Sequence of chain 3.A:
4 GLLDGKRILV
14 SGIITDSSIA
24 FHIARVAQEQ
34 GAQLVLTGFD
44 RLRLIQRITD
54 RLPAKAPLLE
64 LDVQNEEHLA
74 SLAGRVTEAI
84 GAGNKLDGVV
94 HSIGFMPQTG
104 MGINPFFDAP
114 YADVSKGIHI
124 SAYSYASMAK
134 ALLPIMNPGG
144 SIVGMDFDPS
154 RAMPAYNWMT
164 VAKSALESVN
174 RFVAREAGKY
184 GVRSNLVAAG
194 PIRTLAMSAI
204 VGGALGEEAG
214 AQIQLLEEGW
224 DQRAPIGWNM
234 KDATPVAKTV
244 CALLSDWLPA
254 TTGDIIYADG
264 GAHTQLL

This protein binds this small molecule.
Small molecule (SMILES): O=C(O)c1ccccc1-n1cccn1

Binding-site contacts:
Ligand atom C13 contacts residue MET200 of chain 3.A at 4.1 Å (hydrophobic).
Ligand atom C08 contacts residue MET200 of chain 3.A at 3.3 Å (hydrophobic).
Ligand atom C02 contacts residue NAD1 of chain 3.B at 3.2 Å.
Ligand atom C08 contacts residue TYR159 of chain 3.A at 3.7 Å (hydrophobic).
Ligand atom C07 contacts residue PHE150 of chain 3.A at 4.3 Å (hydrophobic).
Ligand atom O03 contacts residue LYS166 of chain 3.A at 4.1 Å.
Ligand atom C05 contacts residue PHE150 of chain 3.A at 3.8 Å (hydrophobic).
Ligand atom C08 contacts residue NAD1 of chain 3.B at 4.3 Å.
Ligand atom O03 contacts residue TYR159 of chain 3.A at 2.7 Å (h-bond).
Ligand atom C06 contacts residue PHE150 of chain 3.A at 3.5 Å (hydrophobic).
Ligand atom N14 contacts residue MET200 of chain 3.A at 3.2 Å.
Ligand atom C04 contacts residue TYR159 of chain 3.A at 3.3 Å (hydrophobic).
Ligand atom C07 contacts residue TYR159 of chain 3.A at 3.8 Å (hydrophobic).
Ligand atom C05 contacts residue TYR159 of chain 3.A at 3.4 Å (hydrophobic).
Ligand atom N10 contacts residue MET104 of chain 3.A at 4.2 Å.
Ligand atom C07 contacts residue NAD1 of chain 3.B at 4.0 Å.
Ligand atom C11 contacts residue TYR159 of chain 3.A at 4.1 Å (hydrophobic).
Ligand atom C09 contacts residue NAD1 of chain 3.B at 4.3 Å.
Ligand atom C13 contacts residue ILE203 of chain 3.A at 3.5 Å (hydrophobic).
Ligand atom C07 contacts residue MET200 of chain 3.A at 3.6 Å (hydrophobic).
Ligand atom C04 contacts residue NAD1 of chain 3.B at 3.7 Å.
Ligand atom C09 contacts residue MET200 of chain 3.A at 3.9 Å (hydrophobic).
Ligand atom N10 contacts residue TYR159 of chain 3.A at 4.2 Å.
Ligand atom O03 contacts residue NAD1 of chain 3.B at 2.5 Å (h-bond).
Ligand atom O03 contacts residue MET162 of chain 3.A at 4.1 Å.
Ligand atom O01 contacts residue NAD1 of chain 3.B at 3.1 Å.
Ligand atom N14 contacts residue ILE203 of chain 3.A at 3.9 Å.
Ligand atom C13 contacts residue ALA199 of chain 3.A at 3.9 Å (hydrophobic).
Ligand atom C11 contacts residue MET104 of chain 3.A at 3.5 Å (hydrophobic).
Ligand atom C06 contacts residue NAD1 of chain 3.B at 3.5 Å.
Ligand atom C12 contacts residue MET104 of chain 3.A at 3.9 Å (hydrophobic).
Ligand atom C02 contacts residue TYR159 of chain 3.A at 3.6 Å (hydrophobic).
Ligand atom C12 contacts residue ILE203 of chain 3.A at 4.0 Å (hydrophobic).
Ligand atom C05 contacts residue NAD1 of chain 3.B at 3.3 Å.
Ligand atom C09 contacts residue TYR159 of chain 3.A at 3.5 Å (hydrophobic).
Ligand atom C06 contacts residue TYR159 of chain 3.A at 3.7 Å (hydrophobic).
Ligand atom N10 contacts residue MET200 of chain 3.A at 4.0 Å.